Binding-site contacts:
Ligand atom C7 contacts residue ASN37 of chain 1.D at 3.1 Å.
Ligand atom C2 contacts residue ASN37 of chain 1.D at 3.0 Å.
Ligand atom O5 contacts residue ASN37 of chain 1.D at 3.2 Å (h-bond).
Ligand atom C1 contacts residue ASN37 of chain 1.D at 2.6 Å.
Ligand atom O7 contacts residue ASN37 of chain 1.D at 2.5 Å (h-bond).
Ligand atom C8 contacts residue LEU90 of chain 1.D at 4.1 Å (hydrophobic).
Ligand atom C3 contacts residue ASN37 of chain 1.D at 4.5 Å.
Ligand atom N2 contacts residue ASN37 of chain 1.D at 3.3 Å (h-bond).
Ligand atom C8 contacts residue ASN37 of chain 1.D at 4.3 Å.

This small molecule binds to this protein.
Small molecule (SMILES): CC(=O)N[C@@H]1[C@@H](O)[C@H](O)[C@@H](CO)O[C@H]1O

Sequence of chain 1.D:
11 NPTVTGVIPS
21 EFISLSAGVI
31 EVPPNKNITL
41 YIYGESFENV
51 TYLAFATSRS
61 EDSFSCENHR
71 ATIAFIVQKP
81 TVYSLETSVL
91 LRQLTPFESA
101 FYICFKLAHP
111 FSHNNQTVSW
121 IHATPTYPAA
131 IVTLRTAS